A protein and the small-molecule ligand that binds it are described below.
Small molecule (SMILES): Cc1cc(CCCOc2c(C)cc(-c3noc(C(F)(F)F)n3)cc2C)on1

Sequence of chain 50.A:
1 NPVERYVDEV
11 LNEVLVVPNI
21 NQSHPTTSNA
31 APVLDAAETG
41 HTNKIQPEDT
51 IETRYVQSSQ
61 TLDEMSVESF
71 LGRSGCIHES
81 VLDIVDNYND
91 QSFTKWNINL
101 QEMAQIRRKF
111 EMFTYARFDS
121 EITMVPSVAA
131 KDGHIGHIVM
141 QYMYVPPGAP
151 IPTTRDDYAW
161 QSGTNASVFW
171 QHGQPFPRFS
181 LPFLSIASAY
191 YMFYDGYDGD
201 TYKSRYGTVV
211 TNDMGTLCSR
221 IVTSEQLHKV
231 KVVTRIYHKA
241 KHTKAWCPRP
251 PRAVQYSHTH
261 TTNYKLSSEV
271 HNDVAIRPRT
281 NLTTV

Binding-site contacts:
Ligand atom F3 contacts residue PHE179 of chain 50.A at 3.0 Å.
Ligand atom F1 contacts residue ALA166 of chain 50.A at 3.6 Å.
Ligand atom F2 contacts residue TYR142 of chain 50.A at 2.8 Å.
Ligand atom C3A contacts residue PHE179 of chain 50.A at 3.1 Å (hydrophobic).
Ligand atom CM4 contacts residue TYR144 of chain 50.A at 3.9 Å (hydrophobic).
Ligand atom N2 contacts residue MET214 of chain 50.A at 3.8 Å.
Ligand atom N1A contacts residue LEU217 of chain 50.A at 3.3 Å.
Ligand atom C5B contacts residue LEU181 of chain 50.A at 3.5 Å (hydrophobic).
Ligand atom C6B contacts residue ILE98 of chain 50.A at 3.7 Å (hydrophobic).
Ligand atom C2A contacts residue PHE179 of chain 50.A at 3.6 Å (hydrophobic).
Ligand atom F1 contacts residue PHE179 of chain 50.A at 3.8 Å.
Ligand atom O1A contacts residue LEU217 of chain 50.A at 3.0 Å.
Ligand atom CM6 contacts residue LEU181 of chain 50.A at 3.5 Å (hydrophobic).
Ligand atom C5B contacts residue ILE98 of chain 50.A at 3.5 Å (hydrophobic).
Ligand atom F2 contacts residue TYR144 of chain 50.A at 3.0 Å.
Ligand atom F3 contacts residue TYR142 of chain 50.A at 3.8 Å.
Ligand atom F2 contacts residue ALA166 of chain 50.A at 3.5 Å.
Ligand atom F2 contacts residue MET143 of chain 50.A at 3.3 Å.
Ligand atom N1A contacts residue PHE179 of chain 50.A at 3.6 Å.
Ligand atom O1A contacts residue PHE179 of chain 50.A at 3.3 Å.
Ligand atom CM4 contacts residue PHE179 of chain 50.A at 3.5 Å (hydrophobic).
Ligand atom CM6 contacts residue LEU184 of chain 50.A at 3.4 Å (hydrophobic).
Ligand atom O1 contacts residue MET214 of chain 50.A at 3.5 Å (h-bond).
Ligand atom CM2 contacts residue ILE122 of chain 50.A at 3.8 Å (hydrophobic).
Ligand atom C6B contacts residue LEU181 of chain 50.A at 3.3 Å (hydrophobic).
Ligand atom C4 contacts residue LEU100 of chain 50.A at 3.7 Å (hydrophobic).
Ligand atom N1A contacts residue MET124 of chain 50.A at 3.5 Å.
Ligand atom F1 contacts residue TYR144 of chain 50.A at 3.3 Å.
Ligand atom O1A contacts residue MET124 of chain 50.A at 3.2 Å.
Ligand atom N3A contacts residue TYR144 of chain 50.A at 3.5 Å.
Ligand atom O1B contacts residue ILE98 of chain 50.A at 3.3 Å.
Ligand atom C1B contacts residue ILE98 of chain 50.A at 3.4 Å (hydrophobic).
Ligand atom CM3 contacts residue ASN212 of chain 50.A at 3.5 Å.
Ligand atom CM2 contacts residue ILE77 of chain 50.A at 3.1 Å (hydrophobic).
Ligand atom F3 contacts residue VAL168 of chain 50.A at 3.0 Å.
Ligand atom C3A contacts residue LEU217 of chain 50.A at 3.6 Å (hydrophobic).
Ligand atom C2B contacts residue ILE98 of chain 50.A at 3.7 Å (hydrophobic).
Ligand atom C4 contacts residue TYR190 of chain 50.A at 3.6 Å (hydrophobic).
Ligand atom N3A contacts residue PHE179 of chain 50.A at 3.4 Å.
Ligand atom C4B contacts residue ILE98 of chain 50.A at 3.8 Å (hydrophobic).